Binding-site contacts:
Ligand atom O29 contacts residue TYR156 of chain 1.A at 4.0 Å.
Ligand atom O19 contacts residue VAL144 of chain 1.A at 3.9 Å.
Ligand atom N30 contacts residue ASN153 of chain 1.A at 2.6 Å (h-bond).
Ligand atom C20 contacts residue LEU150 of chain 1.A at 3.1 Å (hydrophobic).
Ligand atom C31 contacts residue GLU283 of chain 1.A at 3.4 Å.
Ligand atom C8 contacts residue SER223 of chain 1.A at 3.4 Å.
Ligand atom C28 contacts residue LEU96 of chain 1.A at 3.5 Å (hydrophobic).
Ligand atom C23 contacts residue ASN153 of chain 1.A at 3.8 Å.
Ligand atom C30 contacts residue VAL284 of chain 1.A at 3.9 Å (hydrophobic).
Ligand atom O29 contacts residue GLY95 of chain 1.A at 3.4 Å.
Ligand atom C22 contacts residue TYR156 of chain 1.A at 3.8 Å (hydrophobic).
Ligand atom C30 contacts residue GLU283 of chain 1.A at 3.7 Å.
Ligand atom C21 contacts residue TYR156 of chain 1.A at 3.7 Å (hydrophobic).
Ligand atom C20 contacts residue GLY145 of chain 1.A at 3.6 Å.
Ligand atom C13 contacts residue VAL144 of chain 1.A at 3.8 Å (hydrophobic).
Ligand atom C28 contacts residue TYR156 of chain 1.A at 3.7 Å (hydrophobic).
Ligand atom C18 contacts residue PRO188 of chain 1.A at 3.7 Å (hydrophobic).
Ligand atom C5 contacts residue HIS222 of chain 1.A at 3.8 Å.
Ligand atom O19 contacts residue CYS186 of chain 1.A at 3.5 Å (h-bond).
Ligand atom C7 contacts residue SER223 of chain 1.A at 3.4 Å.
Ligand atom C31 contacts residue VAL226 of chain 1.A at 3.8 Å (hydrophobic).
Ligand atom N30 contacts residue LEU97 of chain 1.A at 3.9 Å.
Ligand atom C30 contacts residue HIS222 of chain 1.A at 2.6 Å.
Ligand atom C9 contacts residue LEU150 of chain 1.A at 3.8 Å (hydrophobic).
Ligand atom C18 contacts residue GLY187 of chain 1.A at 3.8 Å.
Ligand atom C7 contacts residue TYR219 of chain 1.A at 3.4 Å (hydrophobic).
Ligand atom C31 contacts residue HIS222 of chain 1.A at 1.3 Å.
Ligand atom C12 contacts residue PHE260 of chain 1.A at 3.6 Å (hydrophobic).
Ligand atom C1 contacts residue PHE260 of chain 1.A at 3.7 Å (hydrophobic).
Ligand atom C8 contacts residue TYR219 of chain 1.A at 3.6 Å (hydrophobic).
Ligand atom O19 contacts residue GLY187 of chain 1.A at 3.6 Å.
Ligand atom O29 contacts residue LEU96 of chain 1.A at 2.8 Å (h-bond).
Ligand atom O19 contacts residue SER143 of chain 1.A at 3.2 Å (h-bond).
Ligand atom C28 contacts residue ASN153 of chain 1.A at 3.7 Å.
Ligand atom C23 contacts residue TYR156 of chain 1.A at 3.4 Å (hydrophobic).
Ligand atom C10 contacts residue PHE260 of chain 1.A at 4.0 Å (hydrophobic).
Ligand atom N30 contacts residue TYR156 of chain 1.A at 3.4 Å.
Ligand atom O29 contacts residue LEU198 of chain 1.A at 3.2 Å.
Ligand atom N30 contacts residue LEU96 of chain 1.A at 2.9 Å (h-bond).
Ligand atom C3 contacts residue HIS222 of chain 1.A at 3.6 Å.

A small-molecule ligand and the protein it binds are described below.
Small molecule (SMILES): C[C@]12CC[C@@H]3c4ccc(CCBr)cc4CC[C@H]3[C@@H]1C[C@H](Cc1cccc(C(N)=O)c1)[C@@H]2O

Sequence of chain 1.A:
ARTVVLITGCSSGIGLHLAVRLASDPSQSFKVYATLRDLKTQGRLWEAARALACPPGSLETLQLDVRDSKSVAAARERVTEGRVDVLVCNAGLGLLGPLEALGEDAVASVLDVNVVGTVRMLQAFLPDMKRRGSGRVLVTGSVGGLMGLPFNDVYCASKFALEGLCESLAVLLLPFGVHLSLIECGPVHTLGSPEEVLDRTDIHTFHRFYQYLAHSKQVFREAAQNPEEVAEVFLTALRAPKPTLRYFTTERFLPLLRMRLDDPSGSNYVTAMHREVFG